Sequence of chain 1.B:
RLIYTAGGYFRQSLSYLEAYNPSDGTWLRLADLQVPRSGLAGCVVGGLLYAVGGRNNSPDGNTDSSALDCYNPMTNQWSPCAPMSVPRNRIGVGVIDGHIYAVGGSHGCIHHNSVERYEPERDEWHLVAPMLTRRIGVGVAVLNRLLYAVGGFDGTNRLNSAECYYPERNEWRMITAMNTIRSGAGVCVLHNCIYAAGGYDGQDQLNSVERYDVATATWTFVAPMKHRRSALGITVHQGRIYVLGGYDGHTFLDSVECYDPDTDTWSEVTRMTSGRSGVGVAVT

The protein below binds the small molecule below.
Small molecule (SMILES): COc1ccc(S(=O)(=O)Nc2ccc(N(CC(=O)O)S(=O)(=O)c3ccc(OC)cc3)c3ccccc23)cc1

Binding-site contacts:
Ligand atom O5 contacts residue GLY284 of chain 1.B at 3.2 Å.
Ligand atom O3 contacts residue PHE258 of chain 1.B at 3.7 Å.
Ligand atom C6 contacts residue ARG96 of chain 1.B at 3.1 Å.
Ligand atom C22 contacts residue SER236 of chain 1.B at 3.5 Å.
Ligand atom O4 contacts residue TYR15 of chain 1.B at 3.2 Å.
Ligand atom O1 contacts residue ARG96 of chain 1.B at 2.7 Å (salt-bridge).
Ligand atom S2 contacts residue SER189 of chain 1.B at 3.8 Å.
Ligand atom S1 contacts residue SER283 of chain 1.B at 3.7 Å.
Ligand atom C25 contacts residue TYR206 of chain 1.B at 3.4 Å (hydrophobic).
Ligand atom O6 contacts residue TYR253 of chain 1.B at 3.4 Å.
Ligand atom O4 contacts residue SER44 of chain 1.B at 3.0 Å (h-bond).
Ligand atom O8 contacts residue SER189 of chain 1.B at 2.7 Å (h-bond).
Ligand atom C5 contacts residue ARG96 of chain 1.B at 3.3 Å.
Ligand atom O7 contacts residue SER189 of chain 1.B at 3.0 Å (h-bond).
Ligand atom O7 contacts residue TYR206 of chain 1.B at 3.8 Å.
Ligand atom C1 contacts residue ARG96 of chain 1.B at 3.4 Å.
Ligand atom O7 contacts residue SER236 of chain 1.B at 3.6 Å.
Ligand atom C10 contacts residue SER283 of chain 1.B at 3.3 Å.
Ligand atom O5 contacts residue SER283 of chain 1.B at 2.8 Å (h-bond).
Ligand atom N2 contacts residue ARG96 of chain 1.B at 3.3 Å (salt-bridge).
Ligand atom C11 contacts residue PHE258 of chain 1.B at 3.7 Å (hydrophobic).
Ligand atom C23 contacts residue GLN211 of chain 1.B at 3.6 Å.
Ligand atom O6 contacts residue GLN211 of chain 1.B at 3.5 Å (h-bond).
Ligand atom C21 contacts residue SER236 of chain 1.B at 3.2 Å.
Ligand atom C12 contacts residue PHE258 of chain 1.B at 3.8 Å (hydrophobic).
Ligand atom C8 contacts residue ASN95 of chain 1.B at 3.8 Å.
Ligand atom C13 contacts residue TYR15 of chain 1.B at 3.3 Å (hydrophobic).
Ligand atom O1 contacts residue ASN95 of chain 1.B at 3.2 Å (h-bond).
Ligand atom C4 contacts residue ARG96 of chain 1.B at 3.8 Å.
Ligand atom C2 contacts residue ARG96 of chain 1.B at 3.6 Å.
Ligand atom O2 contacts residue ASN63 of chain 1.B at 2.8 Å (h-bond).
Ligand atom C22 contacts residue TYR253 of chain 1.B at 3.8 Å (hydrophobic).
Ligand atom C8 contacts residue ARG96 of chain 1.B at 3.7 Å.
Ligand atom C8 contacts residue ASN63 of chain 1.B at 3.9 Å.
Ligand atom O8 contacts residue ARG164 of chain 1.B at 3.8 Å.
Ligand atom C16 contacts residue ALA237 of chain 1.B at 3.8 Å (hydrophobic).
Ligand atom O7 contacts residue GLY190 of chain 1.B at 3.5 Å.
Ligand atom C9 contacts residue SER283 of chain 1.B at 3.6 Å.
Ligand atom C3 contacts residue ARG96 of chain 1.B at 3.8 Å.
Ligand atom C14 contacts residue TYR15 of chain 1.B at 3.5 Å (hydrophobic).